This protein binds this small molecule.
Small molecule (SMILES): CC(=O)N[C@@H]1[C@@H](O)[C@H](O)[C@@H](CO)O[C@H]1O

Binding-site contacts:
Ligand atom C5 contacts residue ASN19 of chain 1.B at 3.7 Å.
Ligand atom O7 contacts residue ASN19 of chain 1.B at 3.8 Å.
Ligand atom N2 contacts residue ASN19 of chain 1.B at 2.8 Å (h-bond).
Ligand atom C1 contacts residue ASN19 of chain 1.B at 1.4 Å.
Ligand atom O5 contacts residue GLU22 of chain 1.B at 3.3 Å (salt-bridge).
Ligand atom C1 contacts residue GLU22 of chain 1.B at 4.0 Å.
Ligand atom C8 contacts residue GLU3 of chain 1.A at 3.5 Å.
Ligand atom O5 contacts residue ASN19 of chain 1.B at 2.4 Å (h-bond).
Ligand atom C3 contacts residue ASN19 of chain 1.B at 3.8 Å.
Ligand atom C4 contacts residue ASN19 of chain 1.B at 4.3 Å.
Ligand atom C5 contacts residue GLU22 of chain 1.B at 3.4 Å.
Ligand atom C2 contacts residue ASN19 of chain 1.B at 2.4 Å.
Ligand atom C6 contacts residue GLU22 of chain 1.B at 3.1 Å.
Ligand atom C8 contacts residue ASN19 of chain 1.B at 4.3 Å.
Ligand atom C7 contacts residue ASN19 of chain 1.B at 3.5 Å.
Ligand atom O6 contacts residue GLU22 of chain 1.B at 4.2 Å.

Sequence of chain 1.A:
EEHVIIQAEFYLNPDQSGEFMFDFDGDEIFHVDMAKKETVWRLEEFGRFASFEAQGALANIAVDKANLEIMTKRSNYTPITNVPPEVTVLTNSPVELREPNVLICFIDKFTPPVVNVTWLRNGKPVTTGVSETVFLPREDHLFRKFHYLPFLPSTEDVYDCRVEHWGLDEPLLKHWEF

Sequence of chain 1.B:
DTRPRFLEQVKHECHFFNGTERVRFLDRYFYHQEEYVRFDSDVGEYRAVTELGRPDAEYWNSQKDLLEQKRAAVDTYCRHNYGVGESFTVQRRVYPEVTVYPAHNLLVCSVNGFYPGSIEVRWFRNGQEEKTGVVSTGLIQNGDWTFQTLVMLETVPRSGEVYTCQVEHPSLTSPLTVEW